Sequence of chain 1.C:
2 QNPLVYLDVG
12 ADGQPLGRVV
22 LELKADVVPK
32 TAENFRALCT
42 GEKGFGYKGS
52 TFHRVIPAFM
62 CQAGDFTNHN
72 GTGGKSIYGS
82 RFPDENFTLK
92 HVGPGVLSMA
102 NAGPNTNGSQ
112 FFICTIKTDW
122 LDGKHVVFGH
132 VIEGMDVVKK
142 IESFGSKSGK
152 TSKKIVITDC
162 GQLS

Binding-site contacts:
Ligand atom CD2 contacts residue PHE60 of chain 1.C at 3.8 Å (hydrophobic).
Ligand atom O contacts residue GLN63 of chain 1.C at 3.4 Å (h-bond).
Ligand atom CA contacts residue ASN102 of chain 1.C at 3.1 Å.
Ligand atom CG1 contacts residue ALA101 of chain 1.C at 3.6 Å (hydrophobic).
Ligand atom CG contacts residue ASN102 of chain 1.C at 3.7 Å.
Ligand atom CG2 contacts residue PHE60 of chain 1.C at 3.6 Å (hydrophobic).
Ligand atom C contacts residue ASN102 of chain 1.C at 3.5 Å.
Ligand atom CB contacts residue TRP121 of chain 1.C at 3.7 Å (hydrophobic).
Ligand atom CD1 contacts residue ASN102 of chain 1.C at 3.3 Å.
Ligand atom CN contacts residue ARG55 of chain 1.C at 3.8 Å.
Ligand atom N contacts residue ASN102 of chain 1.C at 3.0 Å (h-bond).
Ligand atom CB contacts residue GLN111 of chain 1.C at 3.8 Å.
Ligand atom CN contacts residue HIS126 of chain 1.C at 3.1 Å.
Ligand atom CG contacts residue GLN111 of chain 1.C at 3.6 Å.
Ligand atom CG1 contacts residue GLN63 of chain 1.C at 3.2 Å.
Ligand atom O contacts residue ASN102 of chain 1.C at 3.5 Å (h-bond).
Ligand atom C contacts residue TRP121 of chain 1.C at 3.8 Å (hydrophobic).
Ligand atom O contacts residue ALA101 of chain 1.C at 3.5 Å.
Ligand atom O contacts residue HIS126 of chain 1.C at 3.7 Å.
Ligand atom O contacts residue PHE60 of chain 1.C at 3.1 Å.
Ligand atom CB contacts residue THR73 of chain 1.C at 3.6 Å.
Ligand atom CB contacts residue ASN102 of chain 1.C at 3.2 Å.
Ligand atom CG1 contacts residue PHE113 of chain 1.C at 3.6 Å (hydrophobic).
Ligand atom C contacts residue PHE60 of chain 1.C at 3.4 Å (hydrophobic).
Ligand atom O contacts residue TRP121 of chain 1.C at 2.8 Å (h-bond).
Ligand atom O contacts residue ALA103 of chain 1.C at 3.4 Å.
Ligand atom CB contacts residue PHE113 of chain 1.C at 3.6 Å (hydrophobic).
Ligand atom CG2 contacts residue PHE113 of chain 1.C at 3.8 Å (hydrophobic).
Ligand atom N contacts residue GLY72 of chain 1.C at 3.3 Å (h-bond).
Ligand atom O contacts residue ARG55 of chain 1.C at 2.9 Å (salt-bridge).
Ligand atom CB contacts residue GLY72 of chain 1.C at 3.8 Å.
Ligand atom O contacts residue LEU122 of chain 1.C at 3.7 Å.
Ligand atom CN contacts residue ARG55 of chain 1.C at 3.7 Å.
Ligand atom CB contacts residue ASN102 of chain 1.C at 3.8 Å.
Ligand atom CA contacts residue GLY72 of chain 1.C at 3.3 Å.
Ligand atom C contacts residue GLY72 of chain 1.C at 3.3 Å.
Ligand atom CG2 contacts residue MET61 of chain 1.C at 3.6 Å (hydrophobic).
Ligand atom CG1 contacts residue ARG55 of chain 1.C at 3.4 Å.
Ligand atom CA contacts residue ARG55 of chain 1.C at 3.8 Å.
Ligand atom CM contacts residue GLY72 of chain 1.C at 3.4 Å.

A protein and the small-molecule ligand that binds it are described below.
Small molecule (SMILES): C/C=C/C[C@@H](C)[C@@H](O)[C@H]1C(=O)N[C@@H](CC)C(=O)N(C)[C@H](C)C(=O)N(C)[C@@H]([C@H](C)CN2CCN(CCOC)CC2)C(=O)N[C@@H](C(C)C)C(=O)N(C)[C@@H](CC(C)C)C(=O)N[C@@H](C)C(=O)N[C@H](C)C(=O)N(C)[C@@H](CC(C)C)C(=O)N(C)[C@@H](CC(C)C)C(=O)N(C)[C@@H](C(C)C)C(=O)N1C